Sequence of chain 1.D:
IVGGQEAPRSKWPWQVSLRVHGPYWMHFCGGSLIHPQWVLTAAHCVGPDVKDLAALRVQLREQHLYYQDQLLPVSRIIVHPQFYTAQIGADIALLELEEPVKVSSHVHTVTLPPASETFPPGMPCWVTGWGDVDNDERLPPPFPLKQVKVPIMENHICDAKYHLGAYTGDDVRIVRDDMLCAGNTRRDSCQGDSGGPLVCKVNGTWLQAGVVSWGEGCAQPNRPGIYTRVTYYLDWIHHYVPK

This protein binds this small molecule.
Small molecule (SMILES): CCOC(=O)N[C@@H](CCCCN)C(=O)c1noc(Cc2ccc(C(=O)NC3Cc4ccccc4C3)cc2)n1

Binding-site contacts:
Ligand atom C5 contacts residue VAL212 of chain 1.D at 3.7 Å (hydrophobic).
Ligand atom O9 contacts residue GLN191 of chain 1.D at 3.2 Å (h-bond).
Ligand atom C24 contacts residue CYS45 of chain 1.D at 3.3 Å (hydrophobic).
Ligand atom C26 contacts residue PHE28 of chain 1.D at 3.7 Å (hydrophobic).
Ligand atom C15 contacts residue HIS44 of chain 1.D at 3.7 Å.
Ligand atom C19 contacts residue HIS44 of chain 1.D at 3.6 Å.
Ligand atom N7 contacts residue SER213 of chain 1.D at 3.2 Å (h-bond).
Ligand atom N38 contacts residue SER194 of chain 1.D at 3.1 Å (h-bond).
Ligand atom C6 contacts residue SER194 of chain 1.D at 2.3 Å.
Ligand atom O14 contacts residue SER194 of chain 1.D at 2.3 Å (h-bond).
Ligand atom O14 contacts residue CYS190 of chain 1.D at 3.1 Å (h-bond).
Ligand atom C2 contacts residue SER189 of chain 1.D at 3.1 Å.
Ligand atom N28 contacts residue CYS45 of chain 1.D at 3.6 Å.
Ligand atom N1 contacts residue ASP188 of chain 1.D at 2.9 Å (salt-bridge).
Ligand atom N16 contacts residue GLN191 of chain 1.D at 3.7 Å.
Ligand atom N1 contacts residue SER189 of chain 1.D at 2.7 Å (h-bond).
Ligand atom N16 contacts residue SER194 of chain 1.D at 3.7 Å.
Ligand atom C36 contacts residue ASP52 of chain 1.D at 3.5 Å.
Ligand atom O14 contacts residue GLN191 of chain 1.D at 3.3 Å.
Ligand atom C30 contacts residue PHE28 of chain 1.D at 3.5 Å (hydrophobic).
Ligand atom C35 contacts residue LYS51 of chain 1.D at 3.5 Å.
Ligand atom C36 contacts residue LYS51 of chain 1.D at 3.5 Å.
Ligand atom C2 contacts residue GLY217 of chain 1.D at 3.8 Å.
Ligand atom N38 contacts residue HIS44 of chain 1.D at 2.8 Å (h-bond).
Ligand atom C25 contacts residue HIS44 of chain 1.D at 3.2 Å.
Ligand atom C18 contacts residue HIS44 of chain 1.D at 3.7 Å.
Ligand atom O14 contacts residue ASP193 of chain 1.D at 3.1 Å (salt-bridge).
Ligand atom C5 contacts residue SER194 of chain 1.D at 2.7 Å.
Ligand atom N7 contacts residue HIS44 of chain 1.D at 3.8 Å.
Ligand atom O27 contacts residue PHE28 of chain 1.D at 3.6 Å.
Ligand atom N7 contacts residue SER194 of chain 1.D at 2.9 Å (h-bond).
Ligand atom C5 contacts residue SER213 of chain 1.D at 3.7 Å.
Ligand atom N16 contacts residue GLY192 of chain 1.D at 3.2 Å (h-bond).
Ligand atom O14 contacts residue GLY192 of chain 1.D at 2.8 Å (h-bond).
Ligand atom C34 contacts residue LYS51 of chain 1.D at 3.8 Å.
Ligand atom N28 contacts residue PHE28 of chain 1.D at 3.7 Å.
Ligand atom C15 contacts residue SER194 of chain 1.D at 2.5 Å.
Ligand atom N1 contacts residue GLY225 of chain 1.D at 3.5 Å.
Ligand atom C13 contacts residue SER194 of chain 1.D at 1.4 Å.
Ligand atom C3 contacts residue SER189 of chain 1.D at 3.6 Å.